Binding-site contacts:
Ligand atom O3 contacts residue VAL49 of chain 1.E at 4.0 Å.
Ligand atom O3 contacts residue SER53 of chain 1.E at 4.2 Å.
Ligand atom C8 contacts residue ASN25 of chain 1.E at 4.4 Å.
Ligand atom N2 contacts residue ASN25 of chain 1.E at 2.9 Å (h-bond).
Ligand atom C8 contacts residue PHE20 of chain 1.E at 4.1 Å (hydrophobic).
Ligand atom C8 contacts residue GLY21 of chain 1.E at 3.9 Å.
Ligand atom C7 contacts residue ASN25 of chain 1.E at 3.4 Å.
Ligand atom O7 contacts residue ASN25 of chain 1.E at 3.6 Å (h-bond).
Ligand atom C7 contacts residue GLY21 of chain 1.E at 4.1 Å.
Ligand atom C2 contacts residue ASN25 of chain 1.E at 2.5 Å.
Ligand atom O5 contacts residue ASN25 of chain 1.E at 2.4 Å (h-bond).
Ligand atom C5 contacts residue ASN25 of chain 1.E at 3.7 Å.
Ligand atom C8 contacts residue PHE24 of chain 1.E at 3.8 Å (hydrophobic).
Ligand atom C4 contacts residue ASN25 of chain 1.E at 4.3 Å.
Ligand atom O7 contacts residue GLY21 of chain 1.E at 3.8 Å.
Ligand atom C1 contacts residue ASN25 of chain 1.E at 1.4 Å.
Ligand atom C3 contacts residue ASN25 of chain 1.E at 3.8 Å.

A small-molecule ligand and the protein it binds are described below.
Small molecule (SMILES): CC(=O)N[C@@H]1[C@@H](O)[C@H](O)[C@@H](CO)O[C@H]1O

Sequence of chain 1.E:
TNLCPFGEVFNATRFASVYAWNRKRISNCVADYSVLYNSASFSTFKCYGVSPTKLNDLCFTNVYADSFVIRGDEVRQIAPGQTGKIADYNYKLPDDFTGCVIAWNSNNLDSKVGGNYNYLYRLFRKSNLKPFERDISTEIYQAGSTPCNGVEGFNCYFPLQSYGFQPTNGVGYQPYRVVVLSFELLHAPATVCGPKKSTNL